Sequence of chain 1.K:
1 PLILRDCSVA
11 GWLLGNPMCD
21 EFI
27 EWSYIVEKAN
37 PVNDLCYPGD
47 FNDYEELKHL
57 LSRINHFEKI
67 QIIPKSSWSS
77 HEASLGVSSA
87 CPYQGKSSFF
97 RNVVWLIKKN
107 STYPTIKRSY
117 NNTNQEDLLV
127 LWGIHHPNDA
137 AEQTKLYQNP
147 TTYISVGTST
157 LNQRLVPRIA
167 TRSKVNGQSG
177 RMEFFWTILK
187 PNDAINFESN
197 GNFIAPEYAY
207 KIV

Binding-site contacts:
Ligand atom C8 contacts residue ASN106 of chain 1.K at 4.4 Å.
Ligand atom O6 contacts residue ASN106 of chain 1.K at 4.4 Å.
Ligand atom C3 contacts residue ASN106 of chain 1.K at 3.2 Å.
Ligand atom C2 contacts residue ASN106 of chain 1.K at 1.9 Å.
Ligand atom C7 contacts residue ASN106 of chain 1.K at 3.2 Å.
Ligand atom C6 contacts residue ASN106 of chain 1.K at 3.3 Å.
Ligand atom C5 contacts residue ASN106 of chain 1.K at 3.3 Å.
Ligand atom O5 contacts residue ASN106 of chain 1.K at 2.7 Å (h-bond).
Ligand atom C1 contacts residue LYS105 of chain 1.K at 4.5 Å.
Ligand atom O5 contacts residue LYS105 of chain 1.K at 4.5 Å.
Ligand atom C6 contacts residue LYS105 of chain 1.K at 4.0 Å.
Ligand atom O7 contacts residue ASN106 of chain 1.K at 3.3 Å (h-bond).
Ligand atom O3 contacts residue ASN106 of chain 1.K at 4.1 Å.
Ligand atom C1 contacts residue ASN106 of chain 1.K at 1.4 Å.
Ligand atom O6 contacts residue LYS105 of chain 1.K at 3.2 Å.
Ligand atom C4 contacts residue ASN106 of chain 1.K at 3.6 Å.
Ligand atom N2 contacts residue ASN106 of chain 1.K at 2.6 Å (h-bond).

The protein below binds the small molecule below.
Small molecule (SMILES): CC(=O)N[C@H]1[C@H](O[C@H]2[C@H](O)[C@@H](NC(C)=O)CO[C@@H]2CO)O[C@H](CO)[C@@H](O[C@H]2O[C@H](CO[C@H]3O[C@H](CO)[C@@H](O)[C@H](O)[C@@H]3O[C@@H]3O[C@H](CO)[C@@H](O[C@H]4O[C@H](CO[C@]5(C(=O)O)C[C@H](O)[C@@H](NC(C)=O)[C@H]([C@H](O)[C@H](O)CO)O5)[C@H](O)[C@H](O)[C@H]4O)[C@H](O)[C@H]3NC(C)=O)[C@@H](O)[C@H](O)[C@@H]2O)[C@@H]1O